Sequence of chain 1.A:
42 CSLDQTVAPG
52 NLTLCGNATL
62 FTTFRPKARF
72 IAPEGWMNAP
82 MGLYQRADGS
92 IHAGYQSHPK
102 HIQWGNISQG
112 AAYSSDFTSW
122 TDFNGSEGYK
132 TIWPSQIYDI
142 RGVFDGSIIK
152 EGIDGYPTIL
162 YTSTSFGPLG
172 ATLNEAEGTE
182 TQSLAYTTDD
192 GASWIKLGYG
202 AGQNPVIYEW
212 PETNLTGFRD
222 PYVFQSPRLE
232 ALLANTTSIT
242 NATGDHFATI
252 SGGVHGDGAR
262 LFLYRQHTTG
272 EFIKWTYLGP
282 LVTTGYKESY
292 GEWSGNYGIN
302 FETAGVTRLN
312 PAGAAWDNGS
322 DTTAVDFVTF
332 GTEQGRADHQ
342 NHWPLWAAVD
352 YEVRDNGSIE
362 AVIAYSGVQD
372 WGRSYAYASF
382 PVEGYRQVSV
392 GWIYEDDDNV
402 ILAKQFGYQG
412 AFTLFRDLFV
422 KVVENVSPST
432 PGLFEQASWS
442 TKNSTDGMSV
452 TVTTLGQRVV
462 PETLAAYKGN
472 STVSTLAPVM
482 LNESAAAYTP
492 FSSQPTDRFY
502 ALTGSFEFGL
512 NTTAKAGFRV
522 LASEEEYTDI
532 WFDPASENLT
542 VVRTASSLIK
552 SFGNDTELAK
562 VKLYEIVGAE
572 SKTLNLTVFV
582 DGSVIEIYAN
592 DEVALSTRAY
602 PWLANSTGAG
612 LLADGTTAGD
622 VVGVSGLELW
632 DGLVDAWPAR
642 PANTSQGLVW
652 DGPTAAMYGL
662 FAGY

The small molecule below binds the protein below.
Small molecule (SMILES): CC(=O)N[C@@H]1[C@@H](O)[C@H](O)[C@@H](CO)O[C@H]1O

Binding-site contacts:
Ligand atom C7 contacts residue ASN175 of chain 1.A at 4.4 Å.
Ligand atom O7 contacts residue ASN215 of chain 1.A at 3.7 Å.
Ligand atom C7 contacts residue ASN215 of chain 1.A at 3.6 Å.
Ligand atom C5 contacts residue ASN215 of chain 1.A at 3.7 Å.
Ligand atom O5 contacts residue ASN215 of chain 1.A at 2.3 Å (h-bond).
Ligand atom O6 contacts residue THR214 of chain 1.A at 3.9 Å.
Ligand atom C4 contacts residue ASN215 of chain 1.A at 4.2 Å.
Ligand atom N2 contacts residue ASN215 of chain 1.A at 3.0 Å (h-bond).
Ligand atom C2 contacts residue ASN215 of chain 1.A at 2.5 Å.
Ligand atom C2 contacts residue ASN175 of chain 1.A at 4.3 Å.
Ligand atom O5 contacts residue THR214 of chain 1.A at 4.2 Å.
Ligand atom C8 contacts residue ASN175 of chain 1.A at 4.2 Å.
Ligand atom C1 contacts residue ASN215 of chain 1.A at 1.4 Å.
Ligand atom C3 contacts residue ASN215 of chain 1.A at 3.8 Å.
Ligand atom C6 contacts residue THR214 of chain 1.A at 4.3 Å.
Ligand atom N2 contacts residue ASN175 of chain 1.A at 3.5 Å (h-bond).